Sequence of chain 2.A:
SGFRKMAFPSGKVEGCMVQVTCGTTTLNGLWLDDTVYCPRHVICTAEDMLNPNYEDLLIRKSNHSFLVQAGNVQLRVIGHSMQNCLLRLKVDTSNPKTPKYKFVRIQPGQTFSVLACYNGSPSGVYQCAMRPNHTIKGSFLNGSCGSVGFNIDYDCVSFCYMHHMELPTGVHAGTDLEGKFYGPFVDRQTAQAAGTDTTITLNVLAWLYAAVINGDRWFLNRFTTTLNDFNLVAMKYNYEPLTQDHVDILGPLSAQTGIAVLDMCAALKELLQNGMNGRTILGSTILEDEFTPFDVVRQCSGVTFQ

Binding-site contacts:
Ligand atom C5 contacts residue ASN142 of chain 2.A at 3.7 Å.
Ligand atom C6 contacts residue ASN142 of chain 2.A at 4.0 Å.
Ligand atom S15 contacts residue LEU27 of chain 2.A at 4.1 Å.
Ligand atom C3 contacts residue ZN1 of chain 2.B at 3.2 Å.
Ligand atom S15 contacts residue THR25 of chain 2.A at 4.0 Å.
Ligand atom S17 contacts residue CYS145 of chain 2.A at 3.8 Å.
Ligand atom S15 contacts residue HIS41 of chain 2.A at 3.6 Å (h-bond).
Ligand atom S17 contacts residue ZN1 of chain 2.B at 2.3 Å.
Ligand atom S15 contacts residue ZN1 of chain 2.B at 2.3 Å.
Ligand atom S17 contacts residue HIS41 of chain 2.A at 3.6 Å (h-bond).
Ligand atom S15 contacts residue CYS145 of chain 2.A at 4.0 Å.
Ligand atom C1 contacts residue ASN142 of chain 2.A at 4.4 Å.
Ligand atom C1 contacts residue THR25 of chain 2.A at 4.2 Å.
Ligand atom C13 contacts residue ASN142 of chain 2.A at 3.8 Å.
Ligand atom C2 contacts residue ZN1 of chain 2.B at 3.2 Å.
Ligand atom C4 contacts residue ASN142 of chain 2.A at 4.0 Å.

This small molecule binds to this protein.
Small molecule (SMILES): Cc1ccc(S)c(S)c1